Sequence of chain 1.B:
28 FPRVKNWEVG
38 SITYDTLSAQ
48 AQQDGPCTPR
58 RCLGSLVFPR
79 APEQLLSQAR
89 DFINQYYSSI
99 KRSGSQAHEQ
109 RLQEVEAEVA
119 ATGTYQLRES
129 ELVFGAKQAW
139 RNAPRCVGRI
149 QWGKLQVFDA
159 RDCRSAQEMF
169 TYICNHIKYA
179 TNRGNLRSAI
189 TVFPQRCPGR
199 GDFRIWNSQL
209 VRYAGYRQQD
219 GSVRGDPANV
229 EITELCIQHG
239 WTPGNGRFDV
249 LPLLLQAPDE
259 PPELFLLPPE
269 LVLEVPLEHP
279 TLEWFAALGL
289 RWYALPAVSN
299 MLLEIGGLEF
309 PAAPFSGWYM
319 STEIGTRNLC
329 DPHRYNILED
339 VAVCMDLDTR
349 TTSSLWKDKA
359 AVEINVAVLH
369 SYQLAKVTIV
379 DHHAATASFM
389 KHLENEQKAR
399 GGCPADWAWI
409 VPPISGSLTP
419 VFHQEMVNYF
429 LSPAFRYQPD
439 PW

Binding-site contacts:
Ligand atom C21 contacts residue TRP407 of chain 1.B at 4.1 Å (hydrophobic).
Ligand atom C07 contacts residue HEM1 of chain 1.N at 3.5 Å.
Ligand atom C08 contacts residue HEM1 of chain 1.N at 3.8 Å.
Ligand atom C06 contacts residue PHE313 of chain 1.B at 3.7 Å (hydrophobic).
Ligand atom N29 contacts residue PHE65 of chain 1.B at 3.4 Å.
Ligand atom C09 contacts residue HEM1 of chain 1.N at 3.4 Å.
Ligand atom C04 contacts residue HEM1 of chain 1.N at 3.1 Å.
Ligand atom N02 contacts residue TYR317 of chain 1.B at 3.8 Å.
Ligand atom C21 contacts residue HEM1 of chain 1.N at 4.1 Å.
Ligand atom C05 contacts residue HEM1 of chain 1.N at 3.7 Å.
Ligand atom C10 contacts residue HEM1 of chain 1.N at 3.8 Å.
Ligand atom C07 contacts residue VAL296 of chain 1.B at 3.3 Å (hydrophobic).
Ligand atom C25 contacts residue VAL64 of chain 1.B at 3.8 Å (hydrophobic).
Ligand atom C11 contacts residue HEM1 of chain 1.N at 3.3 Å.
Ligand atom N12 contacts residue HEM1 of chain 1.N at 2.6 Å (h-bond).
Ligand atom N02 contacts residue TRP316 of chain 1.B at 3.2 Å (h-bond).
Ligand atom N01 contacts residue GLU321 of chain 1.B at 2.7 Å (salt-bridge).
Ligand atom C28 contacts residue TRP34 of chain 1.A at 3.8 Å (hydrophobic).
Ligand atom N01 contacts residue HEM1 of chain 1.N at 4.1 Å.
Ligand atom C02 contacts residue HEM1 of chain 1.N at 3.8 Å.
Ligand atom N29 contacts residue TRP34 of chain 1.A at 3.4 Å.
Ligand atom C06 contacts residue HEM1 of chain 1.N at 3.4 Å.
Ligand atom N02 contacts residue HEM1 of chain 1.N at 3.9 Å.
Ligand atom C06 contacts residue VAL296 of chain 1.B at 3.5 Å (hydrophobic).
Ligand atom C10 contacts residue GLU321 of chain 1.B at 3.6 Å.
Ligand atom C14 contacts residue HEM1 of chain 1.N at 3.3 Å.
Ligand atom C09 contacts residue VAL296 of chain 1.B at 4.0 Å (hydrophobic).
Ligand atom C09 contacts residue GLU321 of chain 1.B at 3.7 Å.
Ligand atom N02 contacts residue PRO294 of chain 1.B at 3.8 Å.
Ligand atom C08 contacts residue VAL296 of chain 1.B at 3.6 Å (hydrophobic).
Ligand atom C26 contacts residue HEM1 of chain 1.N at 4.0 Å.
Ligand atom C03 contacts residue HEM1 of chain 1.N at 3.1 Å.
Ligand atom C28 contacts residue PHE65 of chain 1.B at 3.8 Å (hydrophobic).
Ligand atom C02 contacts residue GLU321 of chain 1.B at 3.4 Å.
Ligand atom C25 contacts residue PHE65 of chain 1.B at 4.1 Å (hydrophobic).
Ligand atom C13 contacts residue HEM1 of chain 1.N at 3.2 Å.
Ligand atom C26 contacts residue TYR435 of chain 1.B at 3.7 Å (hydrophobic).
Ligand atom C05 contacts residue VAL296 of chain 1.B at 4.0 Å (hydrophobic).
Ligand atom N02 contacts residue GLU321 of chain 1.B at 2.7 Å (salt-bridge).
Ligand atom C14 contacts residue TRP407 of chain 1.B at 3.4 Å (hydrophobic).

This small molecule binds to this protein.
Small molecule (SMILES): Cc1cc(CCNCc2ccc3ccc(N)nc3c2)ccc1C#N

Sequence of chain 1.A:
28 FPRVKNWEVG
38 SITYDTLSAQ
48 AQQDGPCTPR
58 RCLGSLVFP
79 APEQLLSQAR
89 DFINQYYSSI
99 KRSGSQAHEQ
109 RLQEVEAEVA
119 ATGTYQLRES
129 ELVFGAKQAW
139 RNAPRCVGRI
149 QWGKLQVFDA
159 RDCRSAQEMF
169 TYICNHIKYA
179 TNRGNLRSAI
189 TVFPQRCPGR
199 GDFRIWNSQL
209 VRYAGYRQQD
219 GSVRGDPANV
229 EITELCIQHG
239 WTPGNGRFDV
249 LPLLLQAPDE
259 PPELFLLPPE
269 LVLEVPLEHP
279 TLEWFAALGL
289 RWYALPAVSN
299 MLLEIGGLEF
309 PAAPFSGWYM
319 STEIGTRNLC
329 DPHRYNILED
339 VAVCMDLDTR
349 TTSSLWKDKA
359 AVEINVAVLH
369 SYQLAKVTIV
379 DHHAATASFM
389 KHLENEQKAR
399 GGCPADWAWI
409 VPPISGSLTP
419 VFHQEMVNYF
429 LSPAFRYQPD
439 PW